Sequence of chain 1.B:
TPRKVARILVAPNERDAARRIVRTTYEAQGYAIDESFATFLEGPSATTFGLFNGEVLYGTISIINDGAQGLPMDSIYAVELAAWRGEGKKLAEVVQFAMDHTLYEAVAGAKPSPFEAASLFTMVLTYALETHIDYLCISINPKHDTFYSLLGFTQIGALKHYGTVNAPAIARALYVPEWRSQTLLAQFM

Sequence of chain 1.A:
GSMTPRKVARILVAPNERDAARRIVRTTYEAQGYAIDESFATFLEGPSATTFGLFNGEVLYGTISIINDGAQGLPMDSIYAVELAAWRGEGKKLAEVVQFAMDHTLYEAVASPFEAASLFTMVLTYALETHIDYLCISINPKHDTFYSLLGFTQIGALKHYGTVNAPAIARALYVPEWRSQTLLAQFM

Binding-site contacts:
Ligand atom CE2 contacts residue TYR34 of chain 1.A at 3.6 Å (hydrophobic).
Ligand atom OL contacts residue TYR29 of chain 1.A at 3.5 Å (h-bond).
Ligand atom C4 contacts residue TYR151 of chain 1.A at 3.7 Å (hydrophobic).
Ligand atom CD2 contacts residue VAL168 of chain 1.A at 3.6 Å (hydrophobic).
Ligand atom OH contacts residue ALA170 of chain 1.A at 3.2 Å.
Ligand atom C1 contacts residue SER142 of chain 1.A at 3.7 Å.
Ligand atom C10 contacts residue PHE156 of chain 1.A at 3.6 Å (hydrophobic).
Ligand atom O2 contacts residue TYR29 of chain 1.A at 2.4 Å (h-bond).
Ligand atom O contacts residue GLN99 of chain 1.A at 3.1 Å (h-bond).
Ligand atom C3 contacts residue VAL97 of chain 1.A at 3.6 Å (hydrophobic).
Ligand atom CE1 contacts residue ALA172 of chain 1.A at 3.7 Å (hydrophobic).
Ligand atom CZ contacts residue PRO171 of chain 1.A at 3.5 Å (hydrophobic).
Ligand atom OH contacts residue PRO171 of chain 1.A at 2.8 Å (h-bond).
Ligand atom C contacts residue GLN99 of chain 1.A at 3.6 Å.
Ligand atom OH contacts residue ASN144 of chain 1.A at 2.7 Å (h-bond).
Ligand atom C12 contacts residue PHE118 of chain 1.B at 3.7 Å (hydrophobic).
Ligand atom CE1 contacts residue PRO171 of chain 1.A at 3.3 Å (hydrophobic).
Ligand atom C5 contacts residue ILE141 of chain 1.A at 3.8 Å (hydrophobic).
Ligand atom CE1 contacts residue ASN144 of chain 1.A at 3.4 Å.
Ligand atom CE2 contacts residue VAL168 of chain 1.A at 3.5 Å (hydrophobic).
Ligand atom CB contacts residue SER142 of chain 1.A at 3.4 Å.
Ligand atom CA contacts residue SER142 of chain 1.A at 3.7 Å.
Ligand atom CA contacts residue TYR29 of chain 1.A at 3.5 Å (hydrophobic).
Ligand atom CE1 contacts residue ILE143 of chain 1.A at 3.6 Å (hydrophobic).
Ligand atom C6 contacts residue ILE141 of chain 1.A at 3.8 Å (hydrophobic).
Ligand atom O contacts residue VAL98 of chain 1.A at 3.1 Å.
Ligand atom OH contacts residue TYR34 of chain 1.A at 3.8 Å.
Ligand atom CG contacts residue SER142 of chain 1.A at 3.7 Å.
Ligand atom C contacts residue TYR29 of chain 1.A at 3.2 Å (hydrophobic).
Ligand atom C4 contacts residue ILE141 of chain 1.A at 3.8 Å (hydrophobic).
Ligand atom C8 contacts residue PHE124 of chain 1.A at 3.7 Å (hydrophobic).
Ligand atom C6 contacts residue TYR151 of chain 1.A at 3.5 Å (hydrophobic).
Ligand atom OL contacts residue PHE100 of chain 1.A at 3.3 Å (h-bond).
Ligand atom CD1 contacts residue SER142 of chain 1.A at 3.2 Å.
Ligand atom O2 contacts residue GLN99 of chain 1.A at 3.5 Å (h-bond).
Ligand atom C7 contacts residue VAL97 of chain 1.A at 3.8 Å (hydrophobic).
Ligand atom N contacts residue SER142 of chain 1.A at 2.9 Å (h-bond).
Ligand atom C2 contacts residue SER142 of chain 1.A at 3.6 Å.
Ligand atom C5 contacts residue VAL97 of chain 1.A at 3.7 Å (hydrophobic).
Ligand atom C2 contacts residue ILE143 of chain 1.A at 3.5 Å (hydrophobic).

The protein below binds the small molecule below.
Small molecule (SMILES): CCCCCCCCCCCC(=O)N[C@@H](Cc1ccc(O)cc1)C(=O)O